Binding-site contacts:
Ligand atom O3' contacts residue ASP155 of chain 2.A at 2.8 Å (salt-bridge).
Ligand atom C2' contacts residue ASP155 of chain 2.A at 3.5 Å.
Ligand atom O3' contacts residue ALA212 of chain 2.A at 3.2 Å (h-bond).
Ligand atom O4' contacts residue GLU247 of chain 2.A at 3.4 Å.
Ligand atom O4 contacts residue TYR70 of chain 2.A at 3.5 Å.
Ligand atom O2 contacts residue TYR70 of chain 2.A at 3.5 Å.
Ligand atom C2 contacts residue TYR70 of chain 2.A at 3.5 Å (hydrophobic).
Ligand atom O3D contacts residue ASP155 of chain 2.A at 3.3 Å.
Ligand atom C4' contacts residue ARG132 of chain 2.A at 3.5 Å.
Ligand atom PA contacts residue MN1 of chain 2.B at 3.1 Å.
Ligand atom C4 contacts residue TYR70 of chain 2.A at 3.3 Å (hydrophobic).
Ligand atom O6' contacts residue TRP125 of chain 2.A at 3.4 Å.
Ligand atom O3' contacts residue GLY211 of chain 2.A at 3.0 Å.
Ligand atom C6' contacts residue TRP244 of chain 2.A at 3.4 Å (hydrophobic).
Ligand atom PB contacts residue MN1 of chain 2.B at 3.1 Å.
Ligand atom N3 contacts residue ILE67 of chain 2.A at 2.8 Å (h-bond).
Ligand atom O6' contacts residue HIS245 of chain 2.A at 2.7 Å (h-bond).
Ligand atom C3' contacts residue ASP155 of chain 2.A at 3.4 Å.
Ligand atom O2 contacts residue ILE67 of chain 2.A at 2.9 Å (h-bond).
Ligand atom O3D contacts residue VAL156 of chain 2.A at 3.3 Å (h-bond).
Ligand atom O2' contacts residue ASP155 of chain 2.A at 2.6 Å (salt-bridge).
Ligand atom O2D contacts residue VAL156 of chain 2.A at 3.5 Å (h-bond).
Ligand atom O4' contacts residue GLY211 of chain 2.A at 3.6 Å.
Ligand atom O3D contacts residue ASP157 of chain 2.A at 3.2 Å (salt-bridge).
Ligand atom O3A contacts residue MN1 of chain 2.B at 3.3 Å.
Ligand atom O4' contacts residue ASP246 of chain 2.A at 2.9 Å (salt-bridge).
Ligand atom O2 contacts residue PHE65 of chain 2.A at 3.3 Å (h-bond).
Ligand atom O2' contacts residue ALA212 of chain 2.A at 3.2 Å.
Ligand atom O3' contacts residue ARG132 of chain 2.A at 2.8 Å (salt-bridge).
Ligand atom C2D contacts residue PHE65 of chain 2.A at 3.4 Å (hydrophobic).
Ligand atom N3 contacts residue TYR70 of chain 2.A at 3.2 Å.
Ligand atom O2A contacts residue TYR70 of chain 2.A at 2.7 Å (h-bond).
Ligand atom O1B contacts residue MN1 of chain 2.B at 2.0 Å.
Ligand atom O3B contacts residue ASP155 of chain 2.A at 3.5 Å (salt-bridge).
Ligand atom O1A contacts residue MN1 of chain 2.B at 2.1 Å.
Ligand atom C4' contacts residue SER129 of chain 2.A at 3.3 Å.
Ligand atom O1A contacts residue ASP157 of chain 2.A at 3.0 Å (salt-bridge).
Ligand atom C4' contacts residue ASP246 of chain 2.A at 3.2 Å.
Ligand atom O2D contacts residue PHE65 of chain 2.A at 2.7 Å (h-bond).
Ligand atom C3' contacts residue ARG132 of chain 2.A at 3.4 Å.

Sequence of chain 2.A:
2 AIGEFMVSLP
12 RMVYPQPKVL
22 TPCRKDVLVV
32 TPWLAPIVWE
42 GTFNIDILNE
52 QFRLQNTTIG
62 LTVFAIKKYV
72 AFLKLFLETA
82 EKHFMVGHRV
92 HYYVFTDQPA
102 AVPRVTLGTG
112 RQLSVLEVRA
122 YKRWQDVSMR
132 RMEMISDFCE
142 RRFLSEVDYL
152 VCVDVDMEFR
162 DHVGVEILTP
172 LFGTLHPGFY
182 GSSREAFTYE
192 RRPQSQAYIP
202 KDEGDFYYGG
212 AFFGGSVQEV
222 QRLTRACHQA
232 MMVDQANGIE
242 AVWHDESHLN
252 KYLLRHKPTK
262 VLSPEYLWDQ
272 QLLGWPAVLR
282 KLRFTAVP

A small-molecule ligand and the protein it binds are described below.
Small molecule (SMILES): O=c1ccn([C@@H]2O[C@H](CO[P](=O)(O)O[P](=O)(O)O[C@H]3O[C@H](CO)[C@H](O)[C@H](O)[C@H]3O)[C@@H](O)[C@H]2O)c(=O)[nH]1